The protein below binds the small molecule below.
Small molecule (SMILES): CC(=O)N[C@H]1[C@H](O[C@H]2[C@H](O)[C@@H](NC(C)=O)CO[C@@H]2CO)O[C@H](CO)[C@@H](O)[C@@H]1O

Sequence of chain 1.A:
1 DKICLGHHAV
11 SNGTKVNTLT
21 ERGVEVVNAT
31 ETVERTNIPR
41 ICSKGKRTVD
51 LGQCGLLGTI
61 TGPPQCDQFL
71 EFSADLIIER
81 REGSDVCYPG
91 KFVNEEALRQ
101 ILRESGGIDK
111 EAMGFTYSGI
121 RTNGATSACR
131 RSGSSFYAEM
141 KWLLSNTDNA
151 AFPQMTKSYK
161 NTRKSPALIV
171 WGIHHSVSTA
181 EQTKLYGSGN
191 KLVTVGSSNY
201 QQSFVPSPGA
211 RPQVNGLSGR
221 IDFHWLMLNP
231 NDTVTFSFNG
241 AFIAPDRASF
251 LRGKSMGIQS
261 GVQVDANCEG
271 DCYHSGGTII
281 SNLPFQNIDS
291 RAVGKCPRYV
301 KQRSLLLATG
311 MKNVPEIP

Binding-site contacts:
Ligand atom C5 contacts residue ASN28 of chain 1.A at 3.6 Å.
Ligand atom C4 contacts residue ASN28 of chain 1.A at 4.0 Å.
Ligand atom O5 contacts residue THR309 of chain 1.A at 3.1 Å (h-bond).
Ligand atom C6 contacts residue THR30 of chain 1.A at 3.8 Å.
Ligand atom C6 contacts residue THR309 of chain 1.A at 4.4 Å.
Ligand atom N2 contacts residue ASN28 of chain 1.A at 2.5 Å (h-bond).
Ligand atom O5 contacts residue ASN28 of chain 1.A at 2.4 Å (h-bond).
Ligand atom C3 contacts residue ASN28 of chain 1.A at 3.5 Å.
Ligand atom C7 contacts residue ASN28 of chain 1.A at 3.3 Å.
Ligand atom C1 contacts residue ALA29 of chain 1.A at 4.5 Å (hydrophobic).
Ligand atom O6 contacts residue LEU52 of chain 1.B at 3.5 Å.
Ligand atom O6 contacts residue THR309 of chain 1.A at 4.0 Å.
Ligand atom O7 contacts residue ASN28 of chain 1.A at 3.6 Å.
Ligand atom C5 contacts residue THR309 of chain 1.A at 4.4 Å.
Ligand atom C1 contacts residue THR309 of chain 1.A at 3.7 Å.
Ligand atom C2 contacts residue ASN28 of chain 1.A at 2.0 Å.
Ligand atom O5 contacts residue ALA29 of chain 1.A at 4.2 Å.
Ligand atom C8 contacts residue THR30 of chain 1.A at 3.6 Å.
Ligand atom C8 contacts residue ASN28 of chain 1.A at 4.3 Å.
Ligand atom C1 contacts residue ASN28 of chain 1.A at 1.4 Å.
Ligand atom O3 contacts residue ASN28 of chain 1.A at 4.4 Å.

Sequence of chain 1.B:
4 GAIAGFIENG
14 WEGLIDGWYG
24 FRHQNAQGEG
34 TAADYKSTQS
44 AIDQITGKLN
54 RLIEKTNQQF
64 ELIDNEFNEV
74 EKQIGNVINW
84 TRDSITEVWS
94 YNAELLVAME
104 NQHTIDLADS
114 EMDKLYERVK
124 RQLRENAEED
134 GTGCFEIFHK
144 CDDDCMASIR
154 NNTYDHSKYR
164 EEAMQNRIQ